A small-molecule ligand and the protein it binds are described below.
Small molecule (SMILES): CC(=O)N(C)[C@H](C(=O)N1C[C@H](C)C[C@H]1C(=O)N(C)[C@@H]1C(=O)N[C@@H](CC(C)C)C(=O)N2C[C@H](C)C[C@H]2C(=O)N[C@@H](CC(C)C)C(=O)N(C)[C@@H](C(C)C)C(=O)N2CCC[C@H]2C(=O)N(C)[C@H](CC(C)C)C(=O)NCC(=O)O[C@@H]1C)C(C)C

Binding-site contacts:
Ligand atom O contacts residue ARG185 of chain 1.C at 2.8 Å (salt-bridge).
Ligand atom CD1 contacts residue LEU266 of chain 1.C at 3.4 Å (hydrophobic).
Ligand atom O contacts residue VAL397 of chain 1.C at 3.5 Å.
Ligand atom CG contacts residue PRO396 of chain 1.C at 3.5 Å (hydrophobic).
Ligand atom CB contacts residue ARG185 of chain 1.C at 3.4 Å.
Ligand atom CG2 contacts residue ARG185 of chain 1.C at 3.9 Å.
Ligand atom CE contacts residue SER362 of chain 1.C at 3.9 Å.
Ligand atom N contacts residue LEU266 of chain 1.C at 3.7 Å.
Ligand atom CD2 contacts residue THR183 of chain 1.C at 4.0 Å.
Ligand atom C contacts residue MET395 of chain 1.C at 3.7 Å (hydrophobic).
Ligand atom N contacts residue ARG185 of chain 1.C at 2.9 Å (salt-bridge).
Ligand atom C contacts residue LEU266 of chain 1.C at 3.6 Å (hydrophobic).
Ligand atom O contacts residue MET395 of chain 1.C at 3.3 Å.
Ligand atom CG contacts residue LEU266 of chain 1.C at 3.9 Å (hydrophobic).
Ligand atom CD2 contacts residue PHE186 of chain 1.C at 3.7 Å (hydrophobic).
Ligand atom O contacts residue PHE186 of chain 1.C at 4.0 Å.
Ligand atom CN contacts residue GLN265 of chain 1.C at 3.4 Å.
Ligand atom CD2 contacts residue LEU188 of chain 1.C at 3.9 Å (hydrophobic).
Ligand atom C contacts residue ARG185 of chain 1.C at 3.7 Å.
Ligand atom CE contacts residue ARG398 of chain 1.C at 3.8 Å.
Ligand atom CD2 contacts residue ARG185 of chain 1.C at 3.6 Å.
Ligand atom CG contacts residue ARG185 of chain 1.C at 3.9 Å.
Ligand atom CG contacts residue MET395 of chain 1.C at 3.9 Å (hydrophobic).
Ligand atom CA contacts residue ARG185 of chain 1.C at 3.6 Å.
Ligand atom CD2 contacts residue ARG185 of chain 1.C at 3.7 Å.
Ligand atom CD2 contacts residue ARG187 of chain 1.C at 3.7 Å.
Ligand atom O contacts residue ARG185 of chain 1.C at 3.2 Å.
Ligand atom O contacts residue ARG398 of chain 1.C at 3.0 Å (salt-bridge).
Ligand atom O contacts residue MET395 of chain 1.C at 3.5 Å.
Ligand atom CD contacts residue PRO396 of chain 1.C at 3.6 Å (hydrophobic).
Ligand atom CB contacts residue MET395 of chain 1.C at 3.6 Å (hydrophobic).
Ligand atom N contacts residue MET395 of chain 1.C at 3.8 Å.
Ligand atom CG2 contacts residue PHE186 of chain 1.C at 3.6 Å (hydrophobic).
Ligand atom CA contacts residue ARG185 of chain 1.C at 3.7 Å.
Ligand atom CD1 contacts residue MET395 of chain 1.C at 3.6 Å (hydrophobic).
Ligand atom CB contacts residue ARG185 of chain 1.C at 3.2 Å.
Ligand atom CG2 contacts residue PHE186 of chain 1.C at 3.9 Å (hydrophobic).
Ligand atom CD1 contacts residue PRO364 of chain 1.C at 3.9 Å (hydrophobic).
Ligand atom O contacts residue LEU266 of chain 1.C at 3.5 Å.
Ligand atom CE contacts residue PRO396 of chain 1.C at 3.9 Å (hydrophobic).

Sequence of chain 1.C:
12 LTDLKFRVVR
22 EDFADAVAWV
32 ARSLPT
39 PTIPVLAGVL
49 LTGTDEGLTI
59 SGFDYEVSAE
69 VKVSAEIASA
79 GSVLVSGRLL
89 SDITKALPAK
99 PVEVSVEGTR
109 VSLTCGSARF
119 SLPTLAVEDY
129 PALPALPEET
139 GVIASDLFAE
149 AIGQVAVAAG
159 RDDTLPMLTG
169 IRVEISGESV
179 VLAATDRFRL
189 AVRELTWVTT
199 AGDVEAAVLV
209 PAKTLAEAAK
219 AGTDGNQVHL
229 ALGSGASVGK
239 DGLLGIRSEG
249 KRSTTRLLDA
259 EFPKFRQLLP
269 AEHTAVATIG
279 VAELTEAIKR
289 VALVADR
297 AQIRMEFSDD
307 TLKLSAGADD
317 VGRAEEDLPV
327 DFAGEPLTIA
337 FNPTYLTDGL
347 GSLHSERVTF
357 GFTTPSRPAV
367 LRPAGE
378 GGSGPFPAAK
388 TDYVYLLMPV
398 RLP